The protein below binds the small molecule below.
Small molecule (SMILES): CC1(C)COC(=O)CCCCCCCCCCCOC(=O)[C@@H]2CCCCN2C(=O)C1=O

Sequence of chain 1.A:
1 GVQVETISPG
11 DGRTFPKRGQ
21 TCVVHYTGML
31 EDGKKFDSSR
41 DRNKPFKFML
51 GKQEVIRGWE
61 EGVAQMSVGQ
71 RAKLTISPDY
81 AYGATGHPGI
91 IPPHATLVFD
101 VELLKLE

Binding-site contacts:
Ligand atom C11 contacts residue PHE46 of chain 1.A at 3.6 Å (hydrophobic).
Ligand atom C13 contacts residue PHE46 of chain 1.A at 4.0 Å (hydrophobic).
Ligand atom C21 contacts residue TYR82 of chain 1.A at 3.7 Å (hydrophobic).
Ligand atom O20 contacts residue ILE56 of chain 1.A at 3.0 Å (h-bond).
Ligand atom C2 contacts residue PHE99 of chain 1.A at 3.9 Å (hydrophobic).
Ligand atom N1 contacts residue TYR82 of chain 1.A at 3.9 Å.
Ligand atom O3 contacts residue TYR26 of chain 1.A at 3.6 Å.
Ligand atom O19 contacts residue TYR82 of chain 1.A at 3.4 Å (h-bond).
Ligand atom O2 contacts residue PHE99 of chain 1.A at 3.6 Å.
Ligand atom C14 contacts residue PHE46 of chain 1.A at 3.9 Å (hydrophobic).
Ligand atom C24 contacts residue PHE46 of chain 1.A at 4.0 Å (hydrophobic).
Ligand atom C8 contacts residue ASP37 of chain 1.A at 3.7 Å.
Ligand atom O6 contacts residue ASP37 of chain 1.A at 3.6 Å (salt-bridge).
Ligand atom C18 contacts residue TYR82 of chain 1.A at 4.0 Å (hydrophobic).
Ligand atom O3 contacts residue PHE36 of chain 1.A at 3.7 Å.
Ligand atom C2 contacts residue TYR82 of chain 1.A at 3.4 Å (hydrophobic).
Ligand atom C18 contacts residue GLU54 of chain 1.A at 3.8 Å.
Ligand atom C10 contacts residue ARG42 of chain 1.A at 3.7 Å.
Ligand atom C8 contacts residue ARG42 of chain 1.A at 3.6 Å.
Ligand atom C7 contacts residue ASP37 of chain 1.A at 3.5 Å.
Ligand atom O20 contacts residue TYR82 of chain 1.A at 3.9 Å.
Ligand atom C23 contacts residue PHE46 of chain 1.A at 3.5 Å (hydrophobic).
Ligand atom C22 contacts residue TRP59 of chain 1.A at 3.5 Å (hydrophobic).
Ligand atom C9 contacts residue ARG42 of chain 1.A at 3.7 Å.
Ligand atom O7 contacts residue ASP37 of chain 1.A at 3.7 Å.
Ligand atom C15 contacts residue PHE46 of chain 1.A at 3.9 Å (hydrophobic).
Ligand atom C23 contacts residue VAL55 of chain 1.A at 4.0 Å (hydrophobic).
Ligand atom C27 contacts residue HIS87 of chain 1.A at 4.0 Å.
Ligand atom O20 contacts residue VAL55 of chain 1.A at 3.2 Å.
Ligand atom O2 contacts residue TYR82 of chain 1.A at 2.7 Å (h-bond).
Ligand atom C24 contacts residue TYR26 of chain 1.A at 3.3 Å (hydrophobic).
Ligand atom C26 contacts residue TYR82 of chain 1.A at 3.8 Å (hydrophobic).
Ligand atom C17 contacts residue GLU54 of chain 1.A at 3.9 Å.
Ligand atom C27 contacts residue ILE91 of chain 1.A at 3.9 Å (hydrophobic).
Ligand atom C23 contacts residue TRP59 of chain 1.A at 3.8 Å (hydrophobic).
Ligand atom C8 contacts residue TYR26 of chain 1.A at 3.5 Å (hydrophobic).
Ligand atom C20 contacts residue TYR82 of chain 1.A at 3.4 Å (hydrophobic).
Ligand atom C16 contacts residue GLU54 of chain 1.A at 3.5 Å.
Ligand atom O3 contacts residue ASP37 of chain 1.A at 3.4 Å (salt-bridge).
Ligand atom C25 contacts residue TYR26 of chain 1.A at 3.6 Å (hydrophobic).